Binding-site contacts:
Ligand atom C5 contacts residue ASN128 of chain 1.C at 3.7 Å.
Ligand atom C7 contacts residue ASN128 of chain 1.C at 3.7 Å.
Ligand atom C7 contacts residue ASN167 of chain 1.C at 4.3 Å.
Ligand atom C8 contacts residue ASN128 of chain 1.C at 4.0 Å.
Ligand atom O6 contacts residue THR130 of chain 1.C at 4.2 Å.
Ligand atom O5 contacts residue THR130 of chain 1.C at 4.1 Å.
Ligand atom O7 contacts residue ASN128 of chain 1.C at 4.5 Å.
Ligand atom O7 contacts residue ASN167 of chain 1.C at 3.3 Å (h-bond).
Ligand atom C1 contacts residue ASN128 of chain 1.C at 1.4 Å.
Ligand atom C2 contacts residue ASN128 of chain 1.C at 2.5 Å.
Ligand atom O6 contacts residue ASN128 of chain 1.C at 4.5 Å.
Ligand atom O5 contacts residue ASN128 of chain 1.C at 2.4 Å (h-bond).
Ligand atom O3 contacts residue THR130 of chain 1.C at 4.0 Å.
Ligand atom C3 contacts residue ASN128 of chain 1.C at 3.8 Å.
Ligand atom C7 contacts residue THR130 of chain 1.C at 4.2 Å.
Ligand atom N2 contacts residue ASN128 of chain 1.C at 2.8 Å (h-bond).
Ligand atom C3 contacts residue THR130 of chain 1.C at 4.0 Å.
Ligand atom C4 contacts residue THR130 of chain 1.C at 4.0 Å.
Ligand atom C8 contacts residue THR130 of chain 1.C at 3.1 Å.
Ligand atom C1 contacts residue THR130 of chain 1.C at 4.2 Å.
Ligand atom C2 contacts residue THR130 of chain 1.C at 3.5 Å.
Ligand atom N2 contacts residue THR130 of chain 1.C at 4.3 Å.
Ligand atom C4 contacts residue ASN128 of chain 1.C at 4.3 Å.

This protein binds this small molecule.
Small molecule (SMILES): CC(=O)N[C@@H]1[C@@H](O)[C@H](O)[C@@H](CO)O[C@H]1O

Sequence of chain 1.C:
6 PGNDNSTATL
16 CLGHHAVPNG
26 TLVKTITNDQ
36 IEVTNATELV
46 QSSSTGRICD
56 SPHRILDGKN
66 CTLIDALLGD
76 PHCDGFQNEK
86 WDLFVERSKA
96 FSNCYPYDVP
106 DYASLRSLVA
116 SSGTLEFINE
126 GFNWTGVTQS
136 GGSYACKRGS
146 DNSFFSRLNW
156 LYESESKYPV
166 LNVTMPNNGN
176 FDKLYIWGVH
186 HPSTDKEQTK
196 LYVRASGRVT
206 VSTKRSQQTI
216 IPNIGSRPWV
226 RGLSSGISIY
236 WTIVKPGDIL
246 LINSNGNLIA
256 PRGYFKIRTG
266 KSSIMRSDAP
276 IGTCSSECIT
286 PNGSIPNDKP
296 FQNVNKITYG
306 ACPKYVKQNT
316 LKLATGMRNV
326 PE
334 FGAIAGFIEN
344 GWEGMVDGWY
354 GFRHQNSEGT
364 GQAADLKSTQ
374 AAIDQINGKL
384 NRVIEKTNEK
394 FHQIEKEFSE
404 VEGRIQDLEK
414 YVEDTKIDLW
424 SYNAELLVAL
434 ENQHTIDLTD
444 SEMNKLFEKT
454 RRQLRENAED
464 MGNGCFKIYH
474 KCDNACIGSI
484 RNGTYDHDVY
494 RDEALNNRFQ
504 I